Sequence of chain 1.B:
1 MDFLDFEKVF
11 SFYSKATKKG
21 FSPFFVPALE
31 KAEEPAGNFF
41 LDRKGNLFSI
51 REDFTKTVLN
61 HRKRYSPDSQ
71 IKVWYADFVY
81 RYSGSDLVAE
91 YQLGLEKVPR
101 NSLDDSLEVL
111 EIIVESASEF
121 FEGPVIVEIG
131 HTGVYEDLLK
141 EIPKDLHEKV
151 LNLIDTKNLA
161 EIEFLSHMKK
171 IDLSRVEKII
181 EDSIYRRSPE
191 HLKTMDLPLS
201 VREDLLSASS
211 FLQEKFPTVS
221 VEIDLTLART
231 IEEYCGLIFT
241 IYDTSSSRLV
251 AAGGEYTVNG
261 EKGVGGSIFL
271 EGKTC

Binding-site contacts:
Ligand atom C contacts residue PRO78 of chain 1.E at 3.6 Å (hydrophobic).
Ligand atom CG contacts residue ILE184 of chain 1.B at 4.4 Å (hydrophobic).
Ligand atom C contacts residue LEU159 of chain 1.B at 4.3 Å (hydrophobic).
Ligand atom O contacts residue ILE76 of chain 1.E at 4.2 Å.
Ligand atom OXT contacts residue LYS157 of chain 1.B at 3.4 Å (salt-bridge).
Ligand atom N contacts residue ILE184 of chain 1.B at 4.0 Å.
Ligand atom C contacts residue ILE76 of chain 1.E at 4.2 Å (hydrophobic).
Ligand atom OXT contacts residue ILE184 of chain 1.B at 2.9 Å.
Ligand atom NE2 contacts residue TYR185 of chain 1.B at 3.8 Å.
Ligand atom O contacts residue LYS157 of chain 1.B at 2.8 Å (salt-bridge).
Ligand atom CB contacts residue PRO78 of chain 1.E at 3.1 Å (hydrophobic).
Ligand atom CB contacts residue ILE184 of chain 1.B at 4.3 Å (hydrophobic).
Ligand atom O contacts residue LEU159 of chain 1.B at 4.0 Å.
Ligand atom ND1 contacts residue ILE184 of chain 1.B at 4.0 Å.
Ligand atom CD2 contacts residue TYR180 of chain 1.E at 4.2 Å (hydrophobic).
Ligand atom C contacts residue LYS157 of chain 1.B at 3.2 Å.
Ligand atom CG contacts residue PRO78 of chain 1.E at 4.0 Å (hydrophobic).
Ligand atom CB contacts residue ILE76 of chain 1.E at 4.4 Å (hydrophobic).
Ligand atom CD2 contacts residue LEU191 of chain 1.E at 3.9 Å (hydrophobic).
Ligand atom ND1 contacts residue TYR180 of chain 1.E at 4.3 Å.
Ligand atom CE1 contacts residue TYR185 of chain 1.B at 4.0 Å (hydrophobic).
Ligand atom CB contacts residue TYR180 of chain 1.E at 2.6 Å (hydrophobic).
Ligand atom N contacts residue LYS157 of chain 1.B at 3.8 Å.
Ligand atom C contacts residue TYR180 of chain 1.E at 3.9 Å (hydrophobic).
Ligand atom N contacts residue ILE76 of chain 1.E at 2.4 Å.
Ligand atom CA contacts residue ILE76 of chain 1.E at 3.8 Å (hydrophobic).
Ligand atom O contacts residue PRO78 of chain 1.E at 2.6 Å.
Ligand atom N contacts residue TYR180 of chain 1.E at 2.5 Å (h-bond).
Ligand atom CA contacts residue ILE184 of chain 1.B at 3.2 Å (hydrophobic).
Ligand atom CA contacts residue TYR180 of chain 1.E at 2.4 Å (hydrophobic).
Ligand atom N contacts residue PRO78 of chain 1.E at 3.8 Å.
Ligand atom CA contacts residue PRO78 of chain 1.E at 3.7 Å (hydrophobic).
Ligand atom CB contacts residue LEU191 of chain 1.E at 3.9 Å (hydrophobic).
Ligand atom NE2 contacts residue GLU192 of chain 1.E at 4.3 Å.
Ligand atom C contacts residue ILE184 of chain 1.B at 3.5 Å (hydrophobic).
Ligand atom OXT contacts residue ILE180 of chain 1.B at 3.8 Å.
Ligand atom OXT contacts residue LEU159 of chain 1.B at 3.7 Å.
Ligand atom NE2 contacts residue GLN195 of chain 1.E at 3.7 Å.
Ligand atom CG contacts residue TYR180 of chain 1.E at 3.5 Å (hydrophobic).
Ligand atom CE1 contacts residue GLN195 of chain 1.E at 3.9 Å.

Sequence of chain 1.E:
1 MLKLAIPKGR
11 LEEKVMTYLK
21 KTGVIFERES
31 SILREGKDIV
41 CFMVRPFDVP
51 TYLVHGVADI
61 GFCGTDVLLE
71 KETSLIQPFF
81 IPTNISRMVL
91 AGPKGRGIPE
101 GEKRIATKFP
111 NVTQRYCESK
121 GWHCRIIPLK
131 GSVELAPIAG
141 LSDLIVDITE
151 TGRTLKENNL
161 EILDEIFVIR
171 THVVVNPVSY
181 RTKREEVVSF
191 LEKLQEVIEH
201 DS

A small-molecule ligand and the protein it binds are described below.
Small molecule (SMILES): N[C@@H](Cc1c[nH]c[nH+]1)C(=O)O